A small-molecule ligand and the protein it binds are described below.
Small molecule (SMILES): CC(=O)N[C@@H]1[C@@H](O)[C@H](O)[C@@H](CO)O[C@H]1O

Binding-site contacts:
Ligand atom C1 contacts residue ASN58 of chain 1.I at 1.4 Å.
Ligand atom C3 contacts residue ASN58 of chain 1.I at 3.8 Å.
Ligand atom C8 contacts residue GLU57 of chain 1.I at 3.9 Å.
Ligand atom C5 contacts residue ASN58 of chain 1.I at 3.6 Å.
Ligand atom C7 contacts residue ASN58 of chain 1.I at 4.0 Å.
Ligand atom N2 contacts residue ASN58 of chain 1.I at 3.0 Å (h-bond).
Ligand atom C7 contacts residue SER17 of chain 1.F at 3.6 Å.
Ligand atom O7 contacts residue SER17 of chain 1.F at 3.3 Å (h-bond).
Ligand atom C8 contacts residue SER17 of chain 1.F at 3.5 Å.
Ligand atom O6 contacts residue ASN58 of chain 1.I at 4.2 Å.
Ligand atom O5 contacts residue ASN58 of chain 1.I at 2.3 Å (h-bond).
Ligand atom C4 contacts residue ASN58 of chain 1.I at 4.2 Å.
Ligand atom C2 contacts residue ASN58 of chain 1.I at 2.5 Å.

Sequence of chain 1.I:
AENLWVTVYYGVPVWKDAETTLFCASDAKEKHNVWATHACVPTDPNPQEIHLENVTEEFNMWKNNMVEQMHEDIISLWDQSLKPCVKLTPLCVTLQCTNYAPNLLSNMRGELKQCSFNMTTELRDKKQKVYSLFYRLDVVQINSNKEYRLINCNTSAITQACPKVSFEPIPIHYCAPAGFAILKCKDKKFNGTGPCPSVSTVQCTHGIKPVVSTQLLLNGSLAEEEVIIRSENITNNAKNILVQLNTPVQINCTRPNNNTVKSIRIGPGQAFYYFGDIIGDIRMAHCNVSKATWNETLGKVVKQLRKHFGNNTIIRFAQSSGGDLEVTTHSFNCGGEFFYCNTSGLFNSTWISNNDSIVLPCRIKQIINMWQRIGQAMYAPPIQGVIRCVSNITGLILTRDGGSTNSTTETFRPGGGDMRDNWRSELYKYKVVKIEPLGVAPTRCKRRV

Sequence of chain 1.F:
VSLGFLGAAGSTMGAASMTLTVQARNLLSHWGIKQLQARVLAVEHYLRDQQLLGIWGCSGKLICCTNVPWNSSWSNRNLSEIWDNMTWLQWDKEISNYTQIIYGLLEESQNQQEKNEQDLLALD